Sequence of chain 1.HA:
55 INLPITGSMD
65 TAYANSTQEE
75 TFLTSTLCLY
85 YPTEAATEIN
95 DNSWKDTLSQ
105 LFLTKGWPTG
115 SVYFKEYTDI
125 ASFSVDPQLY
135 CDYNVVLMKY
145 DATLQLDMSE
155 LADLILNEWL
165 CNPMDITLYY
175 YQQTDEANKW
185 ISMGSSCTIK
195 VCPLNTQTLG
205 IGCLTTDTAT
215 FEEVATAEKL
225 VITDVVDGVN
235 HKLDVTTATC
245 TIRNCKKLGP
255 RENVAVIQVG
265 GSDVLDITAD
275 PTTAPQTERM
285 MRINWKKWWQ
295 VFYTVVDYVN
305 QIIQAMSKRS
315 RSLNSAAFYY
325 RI

Binding-site contacts:
Ligand atom C8 contacts residue ASN69 of chain 1.HA at 3.8 Å.
Ligand atom C4 contacts residue ASN69 of chain 1.HA at 4.2 Å.
Ligand atom C7 contacts residue ASN69 of chain 1.HA at 3.4 Å.
Ligand atom C1 contacts residue ASN69 of chain 1.HA at 1.4 Å.
Ligand atom N2 contacts residue ASN69 of chain 1.HA at 2.5 Å (h-bond).
Ligand atom O5 contacts residue ASN69 of chain 1.HA at 2.2 Å (h-bond).
Ligand atom C5 contacts residue ASN69 of chain 1.HA at 3.6 Å.
Ligand atom O7 contacts residue ASN69 of chain 1.HA at 4.4 Å.
Ligand atom C2 contacts residue ASN69 of chain 1.HA at 2.5 Å.
Ligand atom C3 contacts residue ASN69 of chain 1.HA at 3.8 Å.

A small-molecule ligand and the protein it binds are described below.
Small molecule (SMILES): CC(=O)N[C@@H]1[C@@H](O)[C@H](O)[C@@H](CO)O[C@H]1O